Sequence of chain 1.B:
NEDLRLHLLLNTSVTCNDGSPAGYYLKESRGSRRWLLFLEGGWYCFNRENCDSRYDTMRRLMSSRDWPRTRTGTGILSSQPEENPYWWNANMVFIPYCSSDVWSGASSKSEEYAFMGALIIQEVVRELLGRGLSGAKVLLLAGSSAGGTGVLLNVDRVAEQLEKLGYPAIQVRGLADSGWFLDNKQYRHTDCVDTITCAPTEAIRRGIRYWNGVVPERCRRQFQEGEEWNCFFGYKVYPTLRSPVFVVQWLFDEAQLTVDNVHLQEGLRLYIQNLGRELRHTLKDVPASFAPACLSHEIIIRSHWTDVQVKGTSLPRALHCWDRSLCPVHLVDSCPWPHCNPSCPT

A protein and the small-molecule ligand that binds it are described below.
Small molecule (SMILES): CC(=O)N[C@@H]1[C@@H](O)[C@H](O)[C@@H](CO)O[C@H]1O

Binding-site contacts:
Ligand atom C7 contacts residue ASN19 of chain 1.B at 3.7 Å.
Ligand atom C3 contacts residue ASN19 of chain 1.B at 3.8 Å.
Ligand atom O6 contacts residue MET126 of chain 1.B at 4.0 Å.
Ligand atom C1 contacts residue SER21 of chain 1.B at 4.2 Å.
Ligand atom C5 contacts residue SER21 of chain 1.B at 3.8 Å.
Ligand atom O6 contacts residue VAL22 of chain 1.B at 3.8 Å.
Ligand atom C6 contacts residue SER21 of chain 1.B at 4.1 Å.
Ligand atom C5 contacts residue VAL22 of chain 1.B at 4.4 Å (hydrophobic).
Ligand atom C1 contacts residue VAL22 of chain 1.B at 4.4 Å (hydrophobic).
Ligand atom C6 contacts residue MET126 of chain 1.B at 4.0 Å (hydrophobic).
Ligand atom O7 contacts residue ASN19 of chain 1.B at 4.1 Å.
Ligand atom O5 contacts residue VAL22 of chain 1.B at 3.5 Å.
Ligand atom O6 contacts residue SER116 of chain 1.B at 4.3 Å.
Ligand atom O5 contacts residue SER21 of chain 1.B at 3.9 Å.
Ligand atom C5 contacts residue ASN19 of chain 1.B at 3.6 Å.
Ligand atom C6 contacts residue VAL22 of chain 1.B at 4.0 Å (hydrophobic).
Ligand atom O6 contacts residue LEU129 of chain 1.B at 3.9 Å.
Ligand atom C4 contacts residue ASN19 of chain 1.B at 4.2 Å.
Ligand atom C6 contacts residue SER116 of chain 1.B at 3.6 Å.
Ligand atom O5 contacts residue ASN19 of chain 1.B at 2.3 Å (h-bond).
Ligand atom C1 contacts residue ASN19 of chain 1.B at 1.4 Å.
Ligand atom N2 contacts residue ASN19 of chain 1.B at 2.9 Å (h-bond).
Ligand atom C2 contacts residue ASN19 of chain 1.B at 2.5 Å.